Binding-site contacts:
Ligand atom C12 contacts residue HIS243 of chain 2.B at 3.4 Å.
Ligand atom C9 contacts residue THR83 of chain 2.B at 3.5 Å.
Ligand atom C29 contacts residue VAL142 of chain 2.B at 3.6 Å (hydrophobic).
Ligand atom C8 contacts residue HIS243 of chain 2.B at 3.6 Å.
Ligand atom C18 contacts residue LEU133 of chain 2.B at 3.7 Å (hydrophobic).
Ligand atom C4 contacts residue THR83 of chain 2.B at 3.6 Å.
Ligand atom C4 contacts residue PHE121 of chain 2.B at 3.5 Å (hydrophobic).
Ligand atom C11 contacts residue LEU124 of chain 2.B at 3.5 Å (hydrophobic).
Ligand atom C9 contacts residue HIS243 of chain 2.B at 3.6 Å.
Ligand atom O30 contacts residue ARG78 of chain 2.B at 3.7 Å.
Ligand atom O31 contacts residue THR82 of chain 2.B at 3.4 Å (h-bond).
Ligand atom C28 contacts residue VAL75 of chain 2.B at 3.5 Å (hydrophobic).
Ligand atom C18 contacts residue CYS79 of chain 2.B at 3.5 Å (hydrophobic).
Ligand atom C28 contacts residue VAL142 of chain 2.B at 3.8 Å (hydrophobic).
Ligand atom N21 contacts residue CYS79 of chain 2.B at 3.4 Å (h-bond).
Ligand atom O22 contacts residue LEU133 of chain 2.B at 3.5 Å.
Ligand atom C25 contacts residue VAL75 of chain 2.B at 3.8 Å (hydrophobic).
Ligand atom C19 contacts residue LEU133 of chain 2.B at 3.6 Å (hydrophobic).
Ligand atom C14 contacts residue LEU133 of chain 2.B at 3.6 Å (hydrophobic).
Ligand atom O30 contacts residue THR82 of chain 2.B at 2.8 Å (h-bond).
Ligand atom O6 contacts residue PHE121 of chain 2.B at 3.4 Å.
Ligand atom C27 contacts residue ARG78 of chain 2.B at 3.8 Å.
Ligand atom O6 contacts residue LYS161 of chain 2.B at 3.8 Å.
Ligand atom C16 contacts residue HIS243 of chain 2.B at 3.7 Å.
Ligand atom C24 contacts residue VAL135 of chain 2.B at 3.5 Å (hydrophobic).
Ligand atom C17 contacts residue PHE76 of chain 2.B at 3.8 Å (hydrophobic).
Ligand atom O22 contacts residue ILE158 of chain 2.B at 3.8 Å.
Ligand atom C12 contacts residue THR83 of chain 2.B at 3.4 Å.
Ligand atom C13 contacts residue CYS79 of chain 2.B at 3.4 Å (hydrophobic).
Ligand atom C16 contacts residue THR83 of chain 2.B at 3.4 Å.
Ligand atom C15 contacts residue THR82 of chain 2.B at 3.8 Å.
Ligand atom O6 contacts residue LEU124 of chain 2.B at 3.8 Å.
Ligand atom O7 contacts residue ILE158 of chain 2.B at 3.6 Å.
Ligand atom C10 contacts residue CYS79 of chain 2.B at 3.8 Å (hydrophobic).
Ligand atom C16 contacts residue TYR267 of chain 2.B at 3.5 Å (hydrophobic).
Ligand atom C27 contacts residue VAL135 of chain 2.B at 3.6 Å (hydrophobic).
Ligand atom C27 contacts residue THR82 of chain 2.B at 3.4 Å.
Ligand atom O31 contacts residue TRP58 of chain 2.B at 3.5 Å.
Ligand atom O31 contacts residue ARG78 of chain 2.B at 3.8 Å.
Ligand atom C15 contacts residue LEU124 of chain 2.B at 3.8 Å (hydrophobic).

This small molecule binds to this protein.
Small molecule (SMILES): O=C(Nc1ccccc1C(=O)O)c1cccc(S(=O)(=O)N2CCc3ccccc3C2)c1

Sequence of chain 2.B:
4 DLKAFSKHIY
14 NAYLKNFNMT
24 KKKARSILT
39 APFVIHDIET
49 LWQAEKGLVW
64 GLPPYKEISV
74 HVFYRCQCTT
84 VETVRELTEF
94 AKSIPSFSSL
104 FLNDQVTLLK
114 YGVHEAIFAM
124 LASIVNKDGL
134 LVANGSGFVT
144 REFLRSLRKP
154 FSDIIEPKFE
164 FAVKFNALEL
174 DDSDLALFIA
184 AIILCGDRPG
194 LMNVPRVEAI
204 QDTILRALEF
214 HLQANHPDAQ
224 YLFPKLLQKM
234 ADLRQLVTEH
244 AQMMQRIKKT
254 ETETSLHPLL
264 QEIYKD